Sequence of chain 1.C:
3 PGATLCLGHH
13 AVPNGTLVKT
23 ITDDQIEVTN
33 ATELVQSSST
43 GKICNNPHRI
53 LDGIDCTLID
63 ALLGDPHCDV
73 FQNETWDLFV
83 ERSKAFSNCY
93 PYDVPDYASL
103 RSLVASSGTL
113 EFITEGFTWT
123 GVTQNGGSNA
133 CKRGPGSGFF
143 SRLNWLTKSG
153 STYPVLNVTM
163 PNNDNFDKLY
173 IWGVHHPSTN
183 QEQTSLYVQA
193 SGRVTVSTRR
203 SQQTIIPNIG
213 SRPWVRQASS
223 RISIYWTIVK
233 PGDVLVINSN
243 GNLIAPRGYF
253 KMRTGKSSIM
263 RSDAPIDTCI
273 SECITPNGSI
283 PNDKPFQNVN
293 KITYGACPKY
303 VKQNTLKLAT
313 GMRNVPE

The small molecule below binds the protein below.
Small molecule (SMILES): CC(=O)N[C@H]1[C@H](O[C@H]2[C@H](O)[C@@H](NC(C)=O)CO[C@@H]2CO)O[C@H](CO)[C@@H](O[C@@H]2O[C@H](CO[C@H]3O[C@H](CO)[C@@H](O)[C@H](O)[C@@H]3O)[C@@H](O)[C@H](O[C@H]3O[C@H](CO)[C@@H](O)[C@H](O)[C@@H]3O)[C@@H]2O)[C@@H]1O

Sequence of chain 1.E:
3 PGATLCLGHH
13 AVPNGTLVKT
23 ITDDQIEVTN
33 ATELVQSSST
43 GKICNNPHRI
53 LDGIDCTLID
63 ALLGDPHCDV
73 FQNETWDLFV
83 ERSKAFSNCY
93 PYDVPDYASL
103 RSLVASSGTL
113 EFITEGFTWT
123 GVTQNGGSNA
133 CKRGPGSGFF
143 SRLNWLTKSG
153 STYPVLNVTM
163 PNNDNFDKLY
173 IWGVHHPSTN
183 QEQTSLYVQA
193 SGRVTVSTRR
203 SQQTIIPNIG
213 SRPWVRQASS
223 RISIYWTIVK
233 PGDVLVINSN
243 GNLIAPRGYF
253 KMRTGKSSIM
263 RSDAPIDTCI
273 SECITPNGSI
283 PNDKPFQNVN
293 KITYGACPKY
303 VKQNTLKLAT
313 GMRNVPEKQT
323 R

Binding-site contacts:
Ligand atom C3 contacts residue SER213 of chain 1.E at 4.2 Å.
Ligand atom O6 contacts residue THR161 of chain 1.C at 3.7 Å.
Ligand atom C1 contacts residue TRP216 of chain 1.E at 4.3 Å (hydrophobic).
Ligand atom C5 contacts residue ASN159 of chain 1.C at 3.5 Å.
Ligand atom C6 contacts residue TRP216 of chain 1.E at 4.2 Å (hydrophobic).
Ligand atom N2 contacts residue SER213 of chain 1.E at 2.8 Å (h-bond).
Ligand atom C6 contacts residue THR161 of chain 1.C at 3.4 Å.
Ligand atom C5 contacts residue TRP216 of chain 1.E at 4.0 Å (hydrophobic).
Ligand atom O5 contacts residue ASN159 of chain 1.C at 2.2 Å (h-bond).
Ligand atom C4 contacts residue TRP216 of chain 1.E at 4.4 Å (hydrophobic).
Ligand atom O7 contacts residue ARG214 of chain 1.E at 4.1 Å.
Ligand atom C8 contacts residue THR181 of chain 1.E at 3.8 Å.
Ligand atom O6 contacts residue TRP216 of chain 1.E at 4.4 Å.
Ligand atom C4 contacts residue TRP216 of chain 1.E at 4.1 Å (hydrophobic).
Ligand atom C2 contacts residue ASN159 of chain 1.C at 2.5 Å.
Ligand atom C3 contacts residue TRP216 of chain 1.E at 4.2 Å (hydrophobic).
Ligand atom N2 contacts residue TRP216 of chain 1.E at 4.2 Å.
Ligand atom C8 contacts residue VAL236 of chain 1.C at 4.0 Å (hydrophobic).
Ligand atom C8 contacts residue THR161 of chain 1.C at 3.6 Å.
Ligand atom N2 contacts residue ASN159 of chain 1.C at 3.0 Å (h-bond).
Ligand atom C7 contacts residue THR161 of chain 1.C at 4.5 Å.
Ligand atom O3 contacts residue TRP216 of chain 1.E at 3.8 Å.
Ligand atom O3 contacts residue ARG201 of chain 1.C at 3.2 Å (salt-bridge).
Ligand atom C2 contacts residue SER213 of chain 1.E at 3.6 Å.
Ligand atom O7 contacts residue PRO215 of chain 1.E at 3.3 Å.
Ligand atom C8 contacts residue SER213 of chain 1.E at 3.6 Å.
Ligand atom C4 contacts residue ASN159 of chain 1.C at 4.2 Å.
Ligand atom O7 contacts residue TRP216 of chain 1.E at 2.8 Å (h-bond).
Ligand atom C1 contacts residue SER213 of chain 1.E at 3.5 Å.
Ligand atom C3 contacts residue TRP216 of chain 1.E at 4.2 Å (hydrophobic).
Ligand atom C7 contacts residue SER213 of chain 1.E at 3.6 Å.
Ligand atom O4 contacts residue TRP216 of chain 1.E at 3.8 Å.
Ligand atom C3 contacts residue ASN159 of chain 1.C at 3.8 Å.
Ligand atom C2 contacts residue TRP216 of chain 1.E at 3.8 Å (hydrophobic).
Ligand atom C7 contacts residue ASN159 of chain 1.C at 3.7 Å.
Ligand atom C7 contacts residue PRO215 of chain 1.E at 4.3 Å (hydrophobic).
Ligand atom C1 contacts residue ASN159 of chain 1.C at 1.4 Å.
Ligand atom O7 contacts residue ASN159 of chain 1.C at 4.0 Å.
Ligand atom O6 contacts residue TRP216 of chain 1.E at 3.6 Å.
Ligand atom C7 contacts residue TRP216 of chain 1.E at 3.8 Å (hydrophobic).